This protein binds this small molecule.
Small molecule (SMILES): CC(=O)N[C@H]1[C@H](O[C@H]2[C@H](O)[C@@H](NC(C)=O)CO[C@@H]2CO)O[C@H](CO)[C@@H](O[C@@H]2O[C@H](CO)[C@@H](O)[C@H](O)[C@@H]2O)[C@@H]1O

Binding-site contacts:
Ligand atom C4 contacts residue ASN77 of chain 3.A at 4.2 Å.
Ligand atom C8 contacts residue ASN77 of chain 3.A at 3.2 Å.
Ligand atom O7 contacts residue SER79 of chain 3.A at 2.8 Å (h-bond).
Ligand atom O7 contacts residue ASN77 of chain 3.A at 4.1 Å.
Ligand atom C7 contacts residue ARG78 of chain 3.A at 4.4 Å.
Ligand atom C5 contacts residue ASN77 of chain 3.A at 3.6 Å.
Ligand atom O7 contacts residue ARG78 of chain 3.A at 4.1 Å.
Ligand atom C7 contacts residue ASN77 of chain 3.A at 3.4 Å.
Ligand atom O5 contacts residue ASN77 of chain 3.A at 2.3 Å (h-bond).
Ligand atom C8 contacts residue ARG78 of chain 3.A at 4.2 Å.
Ligand atom N2 contacts residue ASN77 of chain 3.A at 3.0 Å (h-bond).
Ligand atom O6 contacts residue ASN77 of chain 3.A at 4.4 Å.
Ligand atom C2 contacts residue ASN77 of chain 3.A at 2.5 Å.
Ligand atom C3 contacts residue ASN77 of chain 3.A at 3.8 Å.
Ligand atom C7 contacts residue SER79 of chain 3.A at 3.9 Å.
Ligand atom C1 contacts residue ASN77 of chain 3.A at 1.4 Å.

Sequence of chain 3.A:
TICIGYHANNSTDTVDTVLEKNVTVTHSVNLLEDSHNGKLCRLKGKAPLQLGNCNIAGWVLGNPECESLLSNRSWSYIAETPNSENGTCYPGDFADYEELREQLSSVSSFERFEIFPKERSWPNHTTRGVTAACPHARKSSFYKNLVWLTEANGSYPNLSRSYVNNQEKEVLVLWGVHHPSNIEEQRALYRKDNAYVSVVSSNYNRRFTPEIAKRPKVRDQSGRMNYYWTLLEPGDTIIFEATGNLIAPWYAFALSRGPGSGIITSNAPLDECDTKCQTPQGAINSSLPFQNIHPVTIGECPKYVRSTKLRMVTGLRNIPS